Sequence of chain 1.A:
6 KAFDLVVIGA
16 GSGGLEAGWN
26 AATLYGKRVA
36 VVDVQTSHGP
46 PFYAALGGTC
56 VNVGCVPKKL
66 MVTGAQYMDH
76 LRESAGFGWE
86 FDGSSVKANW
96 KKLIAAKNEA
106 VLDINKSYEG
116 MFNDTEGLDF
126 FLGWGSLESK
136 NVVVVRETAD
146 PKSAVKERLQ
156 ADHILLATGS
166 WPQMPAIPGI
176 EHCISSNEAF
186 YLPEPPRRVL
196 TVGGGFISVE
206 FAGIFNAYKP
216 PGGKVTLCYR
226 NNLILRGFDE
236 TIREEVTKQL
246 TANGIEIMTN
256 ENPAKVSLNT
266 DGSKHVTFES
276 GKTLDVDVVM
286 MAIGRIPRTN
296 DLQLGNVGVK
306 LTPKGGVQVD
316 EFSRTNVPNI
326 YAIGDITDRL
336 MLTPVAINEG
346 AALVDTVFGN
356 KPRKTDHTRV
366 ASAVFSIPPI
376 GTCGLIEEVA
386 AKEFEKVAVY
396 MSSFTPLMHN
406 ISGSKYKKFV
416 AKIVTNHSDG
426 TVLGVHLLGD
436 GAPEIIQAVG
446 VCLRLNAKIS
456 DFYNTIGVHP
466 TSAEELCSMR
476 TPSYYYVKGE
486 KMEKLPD

This protein binds this small molecule.
Small molecule (SMILES): c1cc2c(ccn2C[C@@H]2CCCN2)cc1-c1ncc(C2(N3CCCC3)CCCCC2)s1

Binding-site contacts:
Ligand atom C13 contacts residue SER42 of chain 1.A at 4.0 Å.
Ligand atom N3 contacts residue SER42 of chain 1.A at 3.4 Å (h-bond).
Ligand atom C11 contacts residue PRO45 of chain 1.A at 4.2 Å (hydrophobic).
Ligand atom C8 contacts residue PRO45 of chain 1.A at 3.6 Å (hydrophobic).
Ligand atom N1 contacts residue PRO45 of chain 1.A at 4.4 Å.
Ligand atom C10 contacts residue PRO45 of chain 1.A at 3.9 Å (hydrophobic).
Ligand atom C12 contacts residue HIS43 of chain 1.A at 4.3 Å.
Ligand atom C2 contacts residue GLU183 of chain 1.A at 4.1 Å.
Ligand atom C contacts residue TYR186 of chain 1.A at 4.1 Å (hydrophobic).
Ligand atom C7 contacts residue PRO45 of chain 1.A at 3.7 Å (hydrophobic).
Ligand atom C18 contacts residue TYR186 of chain 1.A at 3.9 Å (hydrophobic).
Ligand atom C2 contacts residue TYR48 of chain 1.A at 3.5 Å (hydrophobic).
Ligand atom C17 contacts residue HIS43 of chain 1.A at 4.1 Å.
Ligand atom C19 contacts residue TYR186 of chain 1.A at 3.9 Å (hydrophobic).
Ligand atom C14 contacts residue HIS43 of chain 1.A at 3.8 Å.
Ligand atom N1 contacts residue TYR186 of chain 1.A at 3.6 Å.
Ligand atom C14 contacts residue SER42 of chain 1.A at 3.6 Å.
Ligand atom C20 contacts residue PRO45 of chain 1.A at 3.8 Å (hydrophobic).
Ligand atom C7 contacts residue TYR186 of chain 1.A at 4.4 Å (hydrophobic).
Ligand atom S contacts residue PRO45 of chain 1.A at 3.9 Å.
Ligand atom C15 contacts residue SER42 of chain 1.A at 3.5 Å.
Ligand atom N2 contacts residue HIS43 of chain 1.A at 4.3 Å.
Ligand atom C13 contacts residue HIS43 of chain 1.A at 3.1 Å.
Ligand atom C3 contacts residue TYR48 of chain 1.A at 4.3 Å (hydrophobic).
Ligand atom C1 contacts residue GLU183 of chain 1.A at 4.2 Å.
Ligand atom C20 contacts residue TYR186 of chain 1.A at 3.5 Å (hydrophobic).
Ligand atom N3 contacts residue HIS43 of chain 1.A at 3.4 Å (h-bond).
Ligand atom C18 contacts residue HIS43 of chain 1.A at 4.2 Å.
Ligand atom C2 contacts residue PRO45 of chain 1.A at 4.4 Å (hydrophobic).
Ligand atom C18 contacts residue ASN103 of chain 1.A at 3.9 Å.
Ligand atom C6 contacts residue TYR186 of chain 1.A at 3.6 Å (hydrophobic).
Ligand atom C contacts residue PRO188 of chain 1.A at 4.3 Å (hydrophobic).
Ligand atom C1 contacts residue TYR186 of chain 1.A at 3.8 Å (hydrophobic).
Ligand atom C9 contacts residue PRO45 of chain 1.A at 3.8 Å (hydrophobic).
Ligand atom C8 contacts residue TYR186 of chain 1.A at 4.5 Å (hydrophobic).
Ligand atom C19 contacts residue PRO45 of chain 1.A at 4.1 Å (hydrophobic).
Ligand atom C21 contacts residue PRO188 of chain 1.A at 4.5 Å (hydrophobic).
Ligand atom C16 contacts residue SER42 of chain 1.A at 3.4 Å.